The small molecule below binds the protein below.
Small molecule (SMILES): Cc1cc(CCCOc2c(C)cc(-c3noc(C(F)(F)F)n3)cc2C)on1

Sequence of chain 57.A:
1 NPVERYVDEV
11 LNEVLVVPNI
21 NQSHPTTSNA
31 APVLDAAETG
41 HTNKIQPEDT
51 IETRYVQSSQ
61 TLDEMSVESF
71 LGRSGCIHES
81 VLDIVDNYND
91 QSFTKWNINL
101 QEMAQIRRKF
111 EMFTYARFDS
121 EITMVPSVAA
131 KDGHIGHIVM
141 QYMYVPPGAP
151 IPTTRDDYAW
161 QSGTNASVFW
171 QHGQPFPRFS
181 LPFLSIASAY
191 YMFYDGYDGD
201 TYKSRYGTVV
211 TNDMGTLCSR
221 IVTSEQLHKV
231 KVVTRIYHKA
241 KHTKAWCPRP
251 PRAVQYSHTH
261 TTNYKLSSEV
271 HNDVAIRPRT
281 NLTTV

Binding-site contacts:
Ligand atom F2 contacts residue TYR144 of chain 57.A at 3.0 Å.
Ligand atom O1A contacts residue PHE179 of chain 57.A at 3.3 Å.
Ligand atom O1B contacts residue ILE98 of chain 57.A at 3.3 Å.
Ligand atom CM4 contacts residue PHE179 of chain 57.A at 3.5 Å (hydrophobic).
Ligand atom C5B contacts residue ILE98 of chain 57.A at 3.5 Å (hydrophobic).
Ligand atom O1 contacts residue MET214 of chain 57.A at 3.5 Å (h-bond).
Ligand atom O1A contacts residue LEU217 of chain 57.A at 3.0 Å.
Ligand atom CM6 contacts residue LEU181 of chain 57.A at 3.5 Å (hydrophobic).
Ligand atom C6B contacts residue LEU181 of chain 57.A at 3.3 Å (hydrophobic).
Ligand atom F1 contacts residue PHE179 of chain 57.A at 3.8 Å.
Ligand atom C4 contacts residue TYR190 of chain 57.A at 3.6 Å (hydrophobic).
Ligand atom F2 contacts residue MET143 of chain 57.A at 3.3 Å.
Ligand atom C3A contacts residue PHE179 of chain 57.A at 3.1 Å (hydrophobic).
Ligand atom F1 contacts residue TYR144 of chain 57.A at 3.3 Å.
Ligand atom F3 contacts residue TYR142 of chain 57.A at 3.8 Å.
Ligand atom N3A contacts residue TYR144 of chain 57.A at 3.5 Å.
Ligand atom C1B contacts residue ILE98 of chain 57.A at 3.4 Å (hydrophobic).
Ligand atom C6B contacts residue ILE98 of chain 57.A at 3.7 Å (hydrophobic).
Ligand atom N3A contacts residue PHE179 of chain 57.A at 3.4 Å.
Ligand atom CM4 contacts residue TYR144 of chain 57.A at 3.9 Å (hydrophobic).
Ligand atom C4 contacts residue LEU100 of chain 57.A at 3.7 Å (hydrophobic).
Ligand atom C5B contacts residue LEU181 of chain 57.A at 3.5 Å (hydrophobic).
Ligand atom N1A contacts residue LEU217 of chain 57.A at 3.3 Å.
Ligand atom N1A contacts residue PHE179 of chain 57.A at 3.6 Å.
Ligand atom F2 contacts residue TYR142 of chain 57.A at 2.8 Å.
Ligand atom CM2 contacts residue ILE122 of chain 57.A at 3.8 Å (hydrophobic).
Ligand atom CM3 contacts residue ASN212 of chain 57.A at 3.5 Å.
Ligand atom C4B contacts residue ILE98 of chain 57.A at 3.8 Å (hydrophobic).
Ligand atom C2A contacts residue PHE179 of chain 57.A at 3.6 Å (hydrophobic).
Ligand atom N1A contacts residue MET124 of chain 57.A at 3.5 Å.
Ligand atom O1A contacts residue MET124 of chain 57.A at 3.2 Å.
Ligand atom N2 contacts residue MET214 of chain 57.A at 3.8 Å.
Ligand atom F3 contacts residue VAL168 of chain 57.A at 3.0 Å.
Ligand atom CM6 contacts residue LEU184 of chain 57.A at 3.4 Å (hydrophobic).
Ligand atom F2 contacts residue ALA166 of chain 57.A at 3.5 Å.
Ligand atom F1 contacts residue ALA166 of chain 57.A at 3.6 Å.
Ligand atom F3 contacts residue PHE179 of chain 57.A at 3.0 Å.
Ligand atom CM2 contacts residue ILE77 of chain 57.A at 3.1 Å (hydrophobic).
Ligand atom C3A contacts residue LEU217 of chain 57.A at 3.6 Å (hydrophobic).
Ligand atom C2B contacts residue ILE98 of chain 57.A at 3.7 Å (hydrophobic).